A protein and the small-molecule ligand that binds it are described below.
Small molecule (SMILES): CC(=O)N[C@@H]1[C@@H](O)[C@H](O)[C@@H](CO)O[C@H]1O

Sequence of chain 1.D:
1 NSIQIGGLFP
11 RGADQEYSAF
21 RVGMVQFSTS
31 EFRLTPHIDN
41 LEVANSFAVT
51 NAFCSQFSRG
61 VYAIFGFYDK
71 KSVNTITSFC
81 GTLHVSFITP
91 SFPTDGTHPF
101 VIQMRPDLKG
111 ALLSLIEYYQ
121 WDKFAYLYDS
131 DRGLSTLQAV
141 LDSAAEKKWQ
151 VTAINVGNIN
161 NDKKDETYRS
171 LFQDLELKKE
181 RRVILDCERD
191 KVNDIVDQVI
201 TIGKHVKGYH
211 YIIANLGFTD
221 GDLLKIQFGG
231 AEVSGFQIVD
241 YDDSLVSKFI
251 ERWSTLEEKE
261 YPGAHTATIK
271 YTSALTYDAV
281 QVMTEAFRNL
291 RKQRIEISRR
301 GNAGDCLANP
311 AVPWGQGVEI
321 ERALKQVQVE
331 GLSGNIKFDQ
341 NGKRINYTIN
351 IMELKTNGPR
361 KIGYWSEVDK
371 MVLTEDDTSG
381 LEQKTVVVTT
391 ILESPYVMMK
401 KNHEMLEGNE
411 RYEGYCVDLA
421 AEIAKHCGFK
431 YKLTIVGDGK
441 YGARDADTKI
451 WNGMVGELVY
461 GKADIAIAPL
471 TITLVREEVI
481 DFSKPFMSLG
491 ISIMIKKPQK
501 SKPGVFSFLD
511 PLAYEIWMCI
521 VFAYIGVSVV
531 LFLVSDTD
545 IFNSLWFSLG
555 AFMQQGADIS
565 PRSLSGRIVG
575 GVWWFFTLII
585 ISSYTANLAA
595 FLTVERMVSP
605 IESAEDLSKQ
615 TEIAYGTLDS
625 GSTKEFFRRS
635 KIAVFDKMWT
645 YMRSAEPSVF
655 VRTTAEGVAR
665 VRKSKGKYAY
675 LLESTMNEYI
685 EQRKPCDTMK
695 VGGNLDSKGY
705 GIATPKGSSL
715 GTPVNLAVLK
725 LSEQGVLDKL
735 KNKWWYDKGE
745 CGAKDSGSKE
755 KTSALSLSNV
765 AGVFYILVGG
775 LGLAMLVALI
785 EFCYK

Binding-site contacts:
Ligand atom O5 contacts residue ASN346 of chain 1.D at 2.1 Å (h-bond).
Ligand atom C3 contacts residue GLN328 of chain 1.D at 4.5 Å.
Ligand atom C1 contacts residue ASN346 of chain 1.D at 1.5 Å.
Ligand atom C8 contacts residue LYS337 of chain 1.D at 3.0 Å.
Ligand atom C7 contacts residue LYS337 of chain 1.D at 3.9 Å.
Ligand atom O5 contacts residue ASN335 of chain 1.D at 3.5 Å (h-bond).
Ligand atom O7 contacts residue ASN346 of chain 1.D at 3.9 Å.
Ligand atom C1 contacts residue ASN335 of chain 1.D at 3.9 Å.
Ligand atom C7 contacts residue ASN346 of chain 1.D at 3.8 Å.
Ligand atom O7 contacts residue GLN328 of chain 1.D at 1.3 Å (h-bond).
Ligand atom C2 contacts residue ASN335 of chain 1.D at 4.0 Å.
Ligand atom C4 contacts residue ASN335 of chain 1.D at 4.1 Å.
Ligand atom N2 contacts residue GLN328 of chain 1.D at 3.4 Å (h-bond).
Ligand atom C1 contacts residue GLN328 of chain 1.D at 4.5 Å.
Ligand atom C5 contacts residue ASN346 of chain 1.D at 3.5 Å.
Ligand atom O7 contacts residue ASN335 of chain 1.D at 4.4 Å.
Ligand atom N2 contacts residue ASN346 of chain 1.D at 3.1 Å (h-bond).
Ligand atom C7 contacts residue GLN328 of chain 1.D at 2.5 Å.
Ligand atom C2 contacts residue GLN328 of chain 1.D at 3.5 Å.
Ligand atom C3 contacts residue ASN346 of chain 1.D at 3.8 Å.
Ligand atom C8 contacts residue GLN328 of chain 1.D at 3.6 Å.
Ligand atom C4 contacts residue ASN346 of chain 1.D at 4.1 Å.
Ligand atom C2 contacts residue ASN346 of chain 1.D at 2.5 Å.
Ligand atom O7 contacts residue LYS337 of chain 1.D at 3.7 Å.
Ligand atom O3 contacts residue GLN328 of chain 1.D at 4.2 Å.
Ligand atom C5 contacts residue ASN335 of chain 1.D at 4.2 Å.
Ligand atom C6 contacts residue ASN335 of chain 1.D at 3.9 Å.
Ligand atom C6 contacts residue ASN346 of chain 1.D at 4.4 Å.